Binding-site contacts:
Ligand atom CAJ contacts residue PHE390 of chain 1.A at 3.8 Å (hydrophobic).
Ligand atom CAH contacts residue CYS134 of chain 1.A at 3.7 Å (hydrophobic).
Ligand atom NAA contacts residue PHE414 of chain 1.A at 3.7 Å.
Ligand atom CAL contacts residue CYS134 of chain 1.A at 3.9 Å (hydrophobic).
Ligand atom CAE contacts residue VAL131 of chain 1.A at 4.3 Å (hydrophobic).
Ligand atom OAC contacts residue ILE202 of chain 1.A at 4.2 Å.
Ligand atom CAJ contacts residue MET394 of chain 1.A at 4.5 Å (hydrophobic).
Ligand atom CAG contacts residue VAL131 of chain 1.A at 3.9 Å (hydrophobic).
Ligand atom NAA contacts residue ASP130 of chain 1.A at 4.1 Å.
Ligand atom CAH contacts residue TRP387 of chain 1.A at 4.1 Å (hydrophobic).
Ligand atom OAC contacts residue VAL131 of chain 1.A at 4.3 Å.
Ligand atom CAK contacts residue VAL131 of chain 1.A at 4.1 Å (hydrophobic).
Ligand atom CAF contacts residue CYS134 of chain 1.A at 4.1 Å (hydrophobic).
Ligand atom CAL contacts residue PHE390 of chain 1.A at 4.2 Å (hydrophobic).
Ligand atom NAA contacts residue CYS134 of chain 1.A at 4.2 Å.
Ligand atom CAH contacts residue ASP130 of chain 1.A at 4.5 Å.
Ligand atom OAD contacts residue ASP130 of chain 1.A at 2.9 Å (salt-bridge).
Ligand atom CAK contacts residue PHE390 of chain 1.A at 3.6 Å (hydrophobic).
Ligand atom OAB contacts residue SER212 of chain 1.A at 3.4 Å (h-bond).
Ligand atom CAH contacts residue PHE390 of chain 1.A at 3.6 Å (hydrophobic).
Ligand atom CAI contacts residue PHE390 of chain 1.A at 4.0 Å (hydrophobic).
Ligand atom CAH contacts residue PHE414 of chain 1.A at 4.4 Å (hydrophobic).
Ligand atom OAC contacts residue PHE390 of chain 1.A at 4.3 Å.
Ligand atom CAL contacts residue ASP130 of chain 1.A at 3.6 Å.
Ligand atom CAJ contacts residue VAL131 of chain 1.A at 3.9 Å (hydrophobic).
Ligand atom CAF contacts residue PHE390 of chain 1.A at 3.5 Å (hydrophobic).
Ligand atom OAD contacts residue ILE202 of chain 1.A at 4.4 Å.
Ligand atom CAG contacts residue PHE390 of chain 1.A at 3.5 Å (hydrophobic).
Ligand atom CAF contacts residue VAL131 of chain 1.A at 4.4 Å (hydrophobic).
Ligand atom CAG contacts residue ILE202 of chain 1.A at 4.2 Å (hydrophobic).
Ligand atom CAI contacts residue VAL131 of chain 1.A at 4.1 Å (hydrophobic).
Ligand atom CAL contacts residue PHE414 of chain 1.A at 4.4 Å (hydrophobic).
Ligand atom CAI contacts residue PHE391 of chain 1.A at 4.4 Å (hydrophobic).
Ligand atom OAC contacts residue MET394 of chain 1.A at 3.8 Å.
Ligand atom OAB contacts residue PHE391 of chain 1.A at 4.2 Å.
Ligand atom CAE contacts residue PHE390 of chain 1.A at 3.8 Å (hydrophobic).
Ligand atom OAD contacts residue PHE414 of chain 1.A at 3.3 Å.
Ligand atom NAA contacts residue TYR418 of chain 1.A at 4.1 Å.
Ligand atom CAE contacts residue PHE391 of chain 1.A at 3.8 Å (hydrophobic).
Ligand atom CAF contacts residue PHE391 of chain 1.A at 4.4 Å (hydrophobic).

Sequence of chain 1.A:
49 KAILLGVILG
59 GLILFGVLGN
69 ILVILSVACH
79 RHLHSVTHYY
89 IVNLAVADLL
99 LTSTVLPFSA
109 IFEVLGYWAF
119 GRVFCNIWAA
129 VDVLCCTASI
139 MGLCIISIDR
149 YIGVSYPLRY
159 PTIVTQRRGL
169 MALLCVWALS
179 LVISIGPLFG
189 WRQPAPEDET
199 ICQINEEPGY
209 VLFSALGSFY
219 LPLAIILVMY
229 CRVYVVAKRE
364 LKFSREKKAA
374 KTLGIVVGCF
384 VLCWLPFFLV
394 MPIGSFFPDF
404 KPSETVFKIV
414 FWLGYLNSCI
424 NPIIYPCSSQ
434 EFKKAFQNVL

This protein binds this small molecule.
Small molecule (SMILES): [NH3+]C[C@H](O)c1ccc(O)c(O)c1